Binding-site contacts:
Ligand atom O28 contacts residue LYS62 of chain 1.A at 3.0 Å (salt-bridge).
Ligand atom C19 contacts residue GLU117 of chain 1.A at 3.8 Å.
Ligand atom C18 contacts residue GLU117 of chain 1.A at 3.6 Å.
Ligand atom N23 contacts residue MET116 of chain 1.A at 3.0 Å (h-bond).
Ligand atom C11 contacts residue LYS62 of chain 1.A at 3.7 Å.
Ligand atom C17 contacts residue MET116 of chain 1.A at 3.7 Å (hydrophobic).
Ligand atom C21 contacts residue ASP119 of chain 1.A at 3.5 Å.
Ligand atom C25 contacts residue LEU164 of chain 1.A at 3.8 Å (hydrophobic).
Ligand atom C39 contacts residue ARG75 of chain 1.A at 3.5 Å.
Ligand atom O32 contacts residue ARG75 of chain 1.A at 2.9 Å (salt-bridge).
Ligand atom C35 contacts residue THR76 of chain 1.A at 3.4 Å.
Ligand atom O12 contacts residue ASP175 of chain 1.A at 3.7 Å.
Ligand atom N29 contacts residue ASP175 of chain 1.A at 3.2 Å (salt-bridge).
Ligand atom C18 contacts residue ILE39 of chain 1.A at 3.7 Å (hydrophobic).
Ligand atom N16 contacts residue MET116 of chain 1.A at 3.0 Å (h-bond).
Ligand atom C4 contacts residue TYR44 of chain 1.A at 3.6 Å (hydrophobic).
Ligand atom C35 contacts residue ILE64 of chain 1.A at 3.7 Å (hydrophobic).
Ligand atom C24 contacts residue ASP114 of chain 1.A at 3.2 Å.
Ligand atom O20 contacts residue LYS122 of chain 1.A at 3.4 Å.
Ligand atom C1 contacts residue ASP175 of chain 1.A at 3.4 Å.
Ligand atom C38 contacts residue ARG75 of chain 1.A at 3.7 Å.
Ligand atom C27 contacts residue ASP175 of chain 1.A at 3.7 Å.
Ligand atom C34 contacts residue THR76 of chain 1.A at 3.5 Å.
Ligand atom O20 contacts residue THR118 of chain 1.A at 3.6 Å.
Ligand atom O20 contacts residue GLU117 of chain 1.A at 3.6 Å.
Ligand atom O32 contacts residue ASP175 of chain 1.A at 2.7 Å (salt-bridge).
Ligand atom C2 contacts residue ASP175 of chain 1.A at 3.2 Å.
Ligand atom C24 contacts residue ALA60 of chain 1.A at 3.5 Å (hydrophobic).
Ligand atom CL1 contacts residue GLN113 of chain 1.A at 3.1 Å.
Ligand atom C38 contacts residue TYR44 of chain 1.A at 3.6 Å (hydrophobic).
Ligand atom C35 contacts residue TYR72 of chain 1.A at 3.6 Å (hydrophobic).
Ligand atom C21 contacts residue LYS122 of chain 1.A at 3.5 Å.
Ligand atom C31 contacts residue ASP175 of chain 1.A at 3.2 Å.
Ligand atom C19 contacts residue ILE39 of chain 1.A at 3.7 Å (hydrophobic).
Ligand atom O12 contacts residue LYS62 of chain 1.A at 3.4 Å (salt-bridge).
Ligand atom C39 contacts residue TYR44 of chain 1.A at 3.4 Å (hydrophobic).
Ligand atom C37 contacts residue TYR44 of chain 1.A at 3.6 Å (hydrophobic).
Ligand atom O32 contacts residue GLY177 of chain 1.A at 3.3 Å.
Ligand atom C18 contacts residue MET116 of chain 1.A at 3.5 Å (hydrophobic).
Ligand atom C6 contacts residue TYR44 of chain 1.A at 3.7 Å (hydrophobic).

A small-molecule ligand and the protein it binds are described below.
Small molecule (SMILES): Cc1cccc([C@@H](CO)NC(=O)[C@@H](C)N2Cc3ccc(-c4nc(NC5CCOCC5)ncc4Cl)cc3C2=O)c1

Sequence of chain 1.A:
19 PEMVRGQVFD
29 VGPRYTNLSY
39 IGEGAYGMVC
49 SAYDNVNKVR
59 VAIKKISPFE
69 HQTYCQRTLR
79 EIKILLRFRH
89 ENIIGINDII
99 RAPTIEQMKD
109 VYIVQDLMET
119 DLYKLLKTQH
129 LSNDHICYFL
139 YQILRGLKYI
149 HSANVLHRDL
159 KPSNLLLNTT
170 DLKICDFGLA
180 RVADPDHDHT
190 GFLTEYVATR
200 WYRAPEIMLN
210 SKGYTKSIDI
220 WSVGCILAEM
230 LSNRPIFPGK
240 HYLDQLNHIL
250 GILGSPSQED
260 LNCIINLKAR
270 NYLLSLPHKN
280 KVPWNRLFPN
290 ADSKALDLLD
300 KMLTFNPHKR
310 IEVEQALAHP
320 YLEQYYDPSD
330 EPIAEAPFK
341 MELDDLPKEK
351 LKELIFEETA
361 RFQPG